Binding-site contacts:
Ligand atom C3 contacts residue THR109 of chain 1.A at 2.9 Å.
Ligand atom O3 contacts residue FMT1 of chain 1.H at 4.1 Å.
Ligand atom O2 contacts residue LEU79 of chain 1.A at 3.8 Å.
Ligand atom O2 contacts residue FMT1 of chain 1.H at 3.7 Å.
Ligand atom C4 contacts residue THR109 of chain 1.A at 3.4 Å.
Ligand atom O2 contacts residue LYS77 of chain 1.A at 3.6 Å (salt-bridge).
Ligand atom C2 contacts residue THR109 of chain 1.A at 2.4 Å.
Ligand atom C4 contacts residue LYS77 of chain 1.A at 4.0 Å.
Ligand atom C6 contacts residue PHE72 of chain 1.A at 3.6 Å (hydrophobic).
Ligand atom C1 contacts residue THR109 of chain 1.A at 4.5 Å.
Ligand atom O5 contacts residue THR109 of chain 1.A at 2.4 Å (h-bond).
Ligand atom C6 contacts residue LEU79 of chain 1.A at 3.7 Å (hydrophobic).
Ligand atom C3 contacts residue THR80 of chain 1.A at 3.9 Å.
Ligand atom O2 contacts residue ASP58 of chain 1.A at 4.3 Å.
Ligand atom C2 contacts residue ALA113 of chain 1.A at 4.1 Å (hydrophobic).
Ligand atom C6 contacts residue TYR73 of chain 1.A at 3.8 Å (hydrophobic).
Ligand atom C2 contacts residue LYS77 of chain 1.A at 4.2 Å.
Ligand atom O3 contacts residue THR80 of chain 1.A at 2.9 Å (h-bond).
Ligand atom O2 contacts residue THR109 of chain 1.A at 3.5 Å (h-bond).
Ligand atom C2 contacts residue LEU79 of chain 1.A at 4.1 Å (hydrophobic).
Ligand atom O3 contacts residue GLY78 of chain 1.A at 3.9 Å.
Ligand atom O2 contacts residue GLY78 of chain 1.A at 4.0 Å.
Ligand atom O3 contacts residue LYS77 of chain 1.A at 2.7 Å (salt-bridge).
Ligand atom O4 contacts residue TYR73 of chain 1.A at 4.4 Å.
Ligand atom C5 contacts residue THR109 of chain 1.A at 2.9 Å.
Ligand atom O2 contacts residue ALA113 of chain 1.A at 4.4 Å.
Ligand atom C3 contacts residue LEU79 of chain 1.A at 4.4 Å (hydrophobic).
Ligand atom C3 contacts residue ALA113 of chain 1.A at 4.5 Å (hydrophobic).
Ligand atom C5 contacts residue LEU79 of chain 1.A at 4.1 Å (hydrophobic).
Ligand atom O3 contacts residue LEU79 of chain 1.A at 3.6 Å.
Ligand atom C6 contacts residue THR109 of chain 1.A at 4.3 Å.
Ligand atom O4 contacts residue THR80 of chain 1.A at 4.1 Å.
Ligand atom O3 contacts residue THR109 of chain 1.A at 4.2 Å.
Ligand atom C1 contacts residue THR109 of chain 1.A at 1.4 Å.
Ligand atom O2 contacts residue THR114 of chain 1.A at 3.9 Å.
Ligand atom C3 contacts residue LYS77 of chain 1.A at 3.7 Å.
Ligand atom O4 contacts residue THR109 of chain 1.A at 4.4 Å.

Sequence of chain 1.A:
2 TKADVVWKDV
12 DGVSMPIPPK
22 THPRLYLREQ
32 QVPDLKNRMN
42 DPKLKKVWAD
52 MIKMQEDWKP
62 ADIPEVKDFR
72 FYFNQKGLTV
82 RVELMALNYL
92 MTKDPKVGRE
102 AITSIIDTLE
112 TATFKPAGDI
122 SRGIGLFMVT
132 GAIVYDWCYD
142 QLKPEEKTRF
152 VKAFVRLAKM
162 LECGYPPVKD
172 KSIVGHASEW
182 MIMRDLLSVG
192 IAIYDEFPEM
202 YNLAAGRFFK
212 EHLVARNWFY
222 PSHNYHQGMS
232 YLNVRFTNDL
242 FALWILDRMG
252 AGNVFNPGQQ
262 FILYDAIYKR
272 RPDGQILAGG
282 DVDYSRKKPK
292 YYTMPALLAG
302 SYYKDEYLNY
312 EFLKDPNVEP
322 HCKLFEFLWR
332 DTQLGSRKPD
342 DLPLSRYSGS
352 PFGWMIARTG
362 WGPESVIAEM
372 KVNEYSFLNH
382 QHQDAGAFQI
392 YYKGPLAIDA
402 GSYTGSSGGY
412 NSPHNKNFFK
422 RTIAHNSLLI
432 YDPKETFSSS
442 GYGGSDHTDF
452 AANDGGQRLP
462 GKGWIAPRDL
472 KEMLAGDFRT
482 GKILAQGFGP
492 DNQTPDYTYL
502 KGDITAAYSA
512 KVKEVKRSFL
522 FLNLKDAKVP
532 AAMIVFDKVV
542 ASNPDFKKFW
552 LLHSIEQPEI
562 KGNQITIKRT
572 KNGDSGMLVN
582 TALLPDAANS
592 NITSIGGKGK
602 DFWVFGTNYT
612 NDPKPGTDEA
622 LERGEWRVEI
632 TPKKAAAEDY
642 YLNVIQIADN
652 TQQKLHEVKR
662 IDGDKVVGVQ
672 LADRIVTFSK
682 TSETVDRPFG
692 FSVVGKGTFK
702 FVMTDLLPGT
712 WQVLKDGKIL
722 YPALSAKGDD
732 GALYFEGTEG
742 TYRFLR

The small molecule below binds the protein below.
Small molecule (SMILES): C[C@@H]1O[C@@H](O[C@H]2[C@H](O)[C@H](O[C@H]3O[C@H](C(=O)O)[C@@H](O[C@H]4OCC[C@H](O)[C@H]4O)[C@H](O)[C@H]3O)CO[C@@H]2CO)[C@H](O)[C@H](O)[C@H]1O